Sequence of chain 3.A:
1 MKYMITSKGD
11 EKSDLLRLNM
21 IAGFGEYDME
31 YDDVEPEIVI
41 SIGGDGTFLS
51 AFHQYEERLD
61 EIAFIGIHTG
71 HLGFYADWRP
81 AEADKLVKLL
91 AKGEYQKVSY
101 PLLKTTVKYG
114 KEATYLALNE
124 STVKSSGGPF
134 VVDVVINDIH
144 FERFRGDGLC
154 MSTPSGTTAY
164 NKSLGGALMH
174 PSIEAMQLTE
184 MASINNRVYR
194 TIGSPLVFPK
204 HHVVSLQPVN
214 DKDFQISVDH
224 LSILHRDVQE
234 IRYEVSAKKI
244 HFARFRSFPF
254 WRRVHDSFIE

This protein binds this small molecule.
Small molecule (SMILES): Nc1ncnc2[nH]c(C#CCCNC[C@H]3O[C@@H](n4cnc5c(N)ncnc54)[C@H](O)[C@@H]3O)nc12

Sequence of chain 2.A:
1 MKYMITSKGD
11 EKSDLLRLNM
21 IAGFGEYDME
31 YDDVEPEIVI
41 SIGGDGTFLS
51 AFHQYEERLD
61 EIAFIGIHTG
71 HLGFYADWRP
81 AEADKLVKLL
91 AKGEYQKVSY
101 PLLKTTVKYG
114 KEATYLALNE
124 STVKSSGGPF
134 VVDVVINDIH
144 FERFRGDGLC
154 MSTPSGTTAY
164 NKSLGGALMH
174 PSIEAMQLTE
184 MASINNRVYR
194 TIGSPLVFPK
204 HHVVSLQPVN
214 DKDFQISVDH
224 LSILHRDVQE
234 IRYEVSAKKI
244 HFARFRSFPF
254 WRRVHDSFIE

Binding-site contacts:
Ligand atom CAV contacts residue ASN122 of chain 2.A at 3.8 Å.
Ligand atom N1 contacts residue ALA185 of chain 3.A at 3.6 Å (h-bond).
Ligand atom NAW contacts residue ASP45 of chain 2.A at 3.6 Å (salt-bridge).
Ligand atom N6 contacts residue ALA185 of chain 3.A at 3.2 Å (h-bond).
Ligand atom NBE contacts residue SER158 of chain 2.A at 3.2 Å (h-bond).
Ligand atom C6 contacts residue ALA185 of chain 3.A at 3.8 Å (hydrophobic).
Ligand atom CAX contacts residue ASP45 of chain 2.A at 3.7 Å.
Ligand atom N6 contacts residue GLY149 of chain 3.A at 3.5 Å.
Ligand atom OBG contacts residue ASN122 of chain 2.A at 2.9 Å (h-bond).
Ligand atom NBA contacts residue ALA162 of chain 2.A at 3.8 Å.
Ligand atom CAU contacts residue ASP45 of chain 2.A at 3.4 Å.
Ligand atom OBG contacts residue ALA162 of chain 2.A at 3.3 Å.
Ligand atom CAT contacts residue GLY46 of chain 2.A at 3.6 Å.
Ligand atom CAT contacts residue ASP45 of chain 2.A at 3.8 Å.
Ligand atom OBF contacts residue GLU123 of chain 2.A at 2.4 Å (salt-bridge).
Ligand atom CAV contacts residue ASP45 of chain 2.A at 3.5 Å.
Ligand atom C2 contacts residue SER166 of chain 2.A at 3.1 Å.
Ligand atom CAM contacts residue GLU123 of chain 2.A at 3.3 Å.
Ligand atom OBF contacts residue ASP222 of chain 2.A at 3.2 Å (salt-bridge).
Ligand atom NBA contacts residue THR161 of chain 2.A at 2.5 Å (h-bond).
Ligand atom CBC contacts residue ALA162 of chain 2.A at 3.7 Å (hydrophobic).
Ligand atom OBG contacts residue GLU123 of chain 2.A at 3.0 Å (salt-bridge).
Ligand atom CAZ contacts residue PHE74 of chain 2.A at 3.3 Å (hydrophobic).
Ligand atom N6 contacts residue ASP150 of chain 3.A at 3.0 Å (salt-bridge).
Ligand atom NBA contacts residue PHE74 of chain 2.A at 3.7 Å.
Ligand atom C5 contacts residue TYR163 of chain 2.A at 3.7 Å (hydrophobic).
Ligand atom CBB contacts residue THR161 of chain 2.A at 3.6 Å.
Ligand atom NBD contacts residue ASN122 of chain 2.A at 3.0 Å (h-bond).
Ligand atom CAR contacts residue LEU49 of chain 2.A at 3.8 Å (hydrophobic).
Ligand atom CBB contacts residue ALA162 of chain 2.A at 3.6 Å (hydrophobic).
Ligand atom CAZ contacts residue THR161 of chain 2.A at 3.0 Å.
Ligand atom CAL contacts residue GLU123 of chain 2.A at 3.2 Å.
Ligand atom NBE contacts residue ASN122 of chain 2.A at 2.8 Å (h-bond).
Ligand atom CAS contacts residue GLY46 of chain 2.A at 3.4 Å.
Ligand atom C6 contacts residue TYR163 of chain 2.A at 3.7 Å (hydrophobic).
Ligand atom N1 contacts residue SER166 of chain 2.A at 3.1 Å (h-bond).
Ligand atom N3 contacts residue TYR163 of chain 2.A at 3.5 Å.
Ligand atom CBC contacts residue ASN122 of chain 2.A at 3.8 Å.
Ligand atom C2 contacts residue TYR163 of chain 2.A at 3.8 Å (hydrophobic).
Ligand atom NBE contacts residue TYR75 of chain 2.A at 3.3 Å.